Sequence of chain 1.C:
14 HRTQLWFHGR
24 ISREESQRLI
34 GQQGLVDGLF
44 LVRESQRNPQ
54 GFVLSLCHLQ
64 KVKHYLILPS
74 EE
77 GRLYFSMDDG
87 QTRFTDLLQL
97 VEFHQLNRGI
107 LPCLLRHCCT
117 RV

Binding-site contacts:
Ligand atom CE2 contacts residue LYS64 of chain 1.C at 4.5 Å.
Ligand atom C08 contacts residue LYS66 of chain 1.C at 4.4 Å.
Ligand atom CZ contacts residue LYS64 of chain 1.C at 3.7 Å.
Ligand atom N contacts residue LYS64 of chain 1.C at 4.2 Å.
Ligand atom CE1 contacts residue LYS64 of chain 1.C at 3.3 Å.
Ligand atom S07 contacts residue LYS66 of chain 1.C at 3.5 Å.
Ligand atom O contacts residue LYS64 of chain 1.C at 3.4 Å (salt-bridge).
Ligand atom C contacts residue LYS64 of chain 1.C at 4.4 Å.
Ligand atom CD1 contacts residue LYS64 of chain 1.C at 3.8 Å.

A small-molecule ligand and the protein it binds are described below.
Small molecule (SMILES): C[C@@H]1NC(=O)[C@H](Cc2ccccc2)NC(=O)[C@@H]2CCCCNC(=O)CC[C@H](NC(=O)[C@H](CC(N)=O)NC(=O)[C@H](CC(=O)O)NC(=O)[C@@H](Cc3ccc(C(=O)O)cc3)NC(=O)CNC1=O)C(=O)N[C@H](C(N)=O)CSCC(=O)N2